Binding-site contacts:
Ligand atom OH contacts residue TRP40 of chain 1.A at 3.5 Å.
Ligand atom CH3 contacts residue VAL46 of chain 1.A at 3.6 Å (hydrophobic).
Ligand atom CH contacts residue VAL46 of chain 1.A at 3.9 Å (hydrophobic).
Ligand atom CH3 contacts residue ILE105 of chain 1.A at 4.0 Å (hydrophobic).
Ligand atom CH contacts residue TRP40 of chain 1.A at 3.9 Å (hydrophobic).
Ligand atom CH contacts residue ILE105 of chain 1.A at 3.6 Å (hydrophobic).
Ligand atom NZ contacts residue VAL46 of chain 1.A at 3.7 Å.
Ligand atom CA contacts residue LEU51 of chain 1.A at 4.1 Å (hydrophobic).
Ligand atom O contacts residue PRO41 of chain 1.A at 3.6 Å.
Ligand atom CD contacts residue LEU53 of chain 1.A at 4.1 Å (hydrophobic).
Ligand atom OH contacts residue ASN99 of chain 1.A at 3.0 Å (h-bond).
Ligand atom C contacts residue ILE105 of chain 1.A at 3.8 Å (hydrophobic).
Ligand atom CH3 contacts residue PHE42 of chain 1.A at 3.8 Å (hydrophobic).
Ligand atom N contacts residue TRP40 of chain 1.A at 3.7 Å.
Ligand atom CE contacts residue TRP40 of chain 1.A at 3.9 Å (hydrophobic).
Ligand atom NZ contacts residue TRP40 of chain 1.A at 4.1 Å.
Ligand atom CG contacts residue TYR98 of chain 1.A at 4.0 Å (hydrophobic).
Ligand atom N contacts residue LEU51 of chain 1.A at 3.9 Å.
Ligand atom CB contacts residue LEU51 of chain 1.A at 4.1 Å (hydrophobic).
Ligand atom CD contacts residue ASN99 of chain 1.A at 4.2 Å.
Ligand atom CG contacts residue TRP40 of chain 1.A at 4.0 Å (hydrophobic).
Ligand atom OH contacts residue ILE105 of chain 1.A at 4.0 Å.
Ligand atom OH contacts residue CYS95 of chain 1.A at 4.1 Å.
Ligand atom NZ contacts residue ILE105 of chain 1.A at 3.7 Å.
Ligand atom CB contacts residue ASP103 of chain 1.A at 3.5 Å.
Ligand atom C contacts residue LEU51 of chain 1.A at 3.9 Å (hydrophobic).
Ligand atom O contacts residue LEU51 of chain 1.A at 3.7 Å.
Ligand atom CG contacts residue LEU53 of chain 1.A at 3.9 Å (hydrophobic).
Ligand atom O contacts residue TRP40 of chain 1.A at 4.1 Å.
Ligand atom O contacts residue ILE105 of chain 1.A at 3.5 Å.
Ligand atom CA contacts residue TRP40 of chain 1.A at 3.8 Å (hydrophobic).
Ligand atom CD contacts residue ILE105 of chain 1.A at 3.8 Å (hydrophobic).
Ligand atom CH3 contacts residue PRO41 of chain 1.A at 3.6 Å (hydrophobic).
Ligand atom C contacts residue TRP40 of chain 1.A at 3.6 Å (hydrophobic).
Ligand atom CA contacts residue ILE105 of chain 1.A at 4.0 Å (hydrophobic).
Ligand atom CE contacts residue ILE105 of chain 1.A at 4.2 Å (hydrophobic).
Ligand atom CG contacts residue ASN99 of chain 1.A at 3.5 Å.
Ligand atom CE contacts residue LEU53 of chain 1.A at 4.1 Å (hydrophobic).
Ligand atom CH contacts residue ASN99 of chain 1.A at 4.1 Å.
Ligand atom CA contacts residue TRP40 of chain 1.A at 4.0 Å (hydrophobic).

Sequence of chain 1.A:
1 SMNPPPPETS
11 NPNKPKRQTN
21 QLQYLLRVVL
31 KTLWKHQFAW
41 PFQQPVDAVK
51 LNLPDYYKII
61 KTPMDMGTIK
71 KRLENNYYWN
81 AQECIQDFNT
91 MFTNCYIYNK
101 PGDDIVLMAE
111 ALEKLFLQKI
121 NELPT

A small-molecule ligand and the protein it binds are described below.
Small molecule (SMILES): CC(=O)NCCCC[C@H](NC(=O)CNC(=O)CNC(=O)[C@H](C)NC(=O)[C@H](C)NC(=O)[C@@H](N)CCCCNC(C)=O)C(=O)N[C@@H](C)C(=O)N1CCC[C@H]1C=O